A small-molecule ligand and the protein it binds are described below.
Small molecule (SMILES): NS(=O)(=O)c1c(F)c(F)c(SCCO)c(F)c1NC1CCCCCCC1

Binding-site contacts:
Ligand atom C4 contacts residue HIS92 of chain 1.A at 3.2 Å.
Ligand atom N11 contacts residue HIS92 of chain 1.A at 3.3 Å (h-bond).
Ligand atom N11 contacts residue ZN1 of chain 1.E at 1.9 Å.
Ligand atom C2 contacts residue THR199 of chain 1.A at 3.4 Å.
Ligand atom F16 contacts residue THR199 of chain 1.A at 3.7 Å.
Ligand atom F17 contacts residue HIS66 of chain 1.A at 3.6 Å.
Ligand atom O10 contacts residue THR198 of chain 1.A at 3.0 Å (h-bond).
Ligand atom F18 contacts residue GLN90 of chain 1.A at 3.3 Å.
Ligand atom O9 contacts residue ZN1 of chain 1.E at 3.4 Å.
Ligand atom O15 contacts residue THR199 of chain 1.A at 3.9 Å.
Ligand atom F18 contacts residue GLN69 of chain 1.A at 3.1 Å.
Ligand atom C19 contacts residue GLN90 of chain 1.A at 3.4 Å.
Ligand atom O9 contacts residue VAL119 of chain 1.A at 3.9 Å.
Ligand atom N7 contacts residue HIS92 of chain 1.A at 3.5 Å.
Ligand atom S8 contacts residue ZN1 of chain 1.E at 3.1 Å.
Ligand atom C1 contacts residue THR199 of chain 1.A at 3.6 Å.
Ligand atom O9 contacts residue HIS92 of chain 1.A at 3.2 Å.
Ligand atom O10 contacts residue LEU197 of chain 1.A at 3.4 Å.
Ligand atom S8 contacts residue HIS92 of chain 1.A at 3.6 Å (h-bond).
Ligand atom S12 contacts residue ASN64 of chain 1.A at 3.3 Å (h-bond).
Ligand atom C2 contacts residue ZN1 of chain 1.E at 3.6 Å.
Ligand atom N11 contacts residue HIS117 of chain 1.A at 3.3 Å (h-bond).
Ligand atom N11 contacts residue GLU104 of chain 1.A at 3.8 Å.
Ligand atom S12 contacts residue HIS66 of chain 1.A at 3.8 Å.
Ligand atom C2 contacts residue HIS94 of chain 1.A at 3.9 Å.
Ligand atom F16 contacts residue HIS94 of chain 1.A at 3.1 Å.
Ligand atom C13 contacts residue HIS66 of chain 1.A at 3.4 Å.
Ligand atom C13 contacts residue ASN64 of chain 1.A at 3.9 Å.
Ligand atom F16 contacts residue THR198 of chain 1.A at 2.9 Å.
Ligand atom S8 contacts residue THR198 of chain 1.A at 3.8 Å.
Ligand atom N11 contacts residue HIS94 of chain 1.A at 3.5 Å (h-bond).
Ligand atom C20 contacts residue VAL119 of chain 1.A at 3.8 Å (hydrophobic).
Ligand atom F16 contacts residue ZN1 of chain 1.E at 3.4 Å.
Ligand atom C3 contacts residue HIS92 of chain 1.A at 3.3 Å.
Ligand atom C3 contacts residue THR199 of chain 1.A at 3.7 Å.
Ligand atom C3 contacts residue ZN1 of chain 1.E at 3.5 Å.
Ligand atom N11 contacts residue THR198 of chain 1.A at 2.9 Å (h-bond).
Ligand atom C20 contacts residue GLN90 of chain 1.A at 3.5 Å.
Ligand atom N7 contacts residue GLN90 of chain 1.A at 3.4 Å (h-bond).
Ligand atom C2 contacts residue HIS92 of chain 1.A at 3.6 Å.

Sequence of chain 1.A:
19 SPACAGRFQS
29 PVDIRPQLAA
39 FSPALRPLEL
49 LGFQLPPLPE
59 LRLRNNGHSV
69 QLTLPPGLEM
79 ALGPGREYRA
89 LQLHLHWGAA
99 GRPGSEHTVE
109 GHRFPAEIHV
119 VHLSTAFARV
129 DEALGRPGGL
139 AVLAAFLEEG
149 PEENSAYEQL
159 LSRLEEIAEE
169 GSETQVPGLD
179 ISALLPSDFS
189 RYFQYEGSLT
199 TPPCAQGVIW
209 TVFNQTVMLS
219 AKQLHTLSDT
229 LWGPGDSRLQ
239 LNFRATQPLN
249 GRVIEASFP